Binding-site contacts:
Ligand atom CM4 contacts residue VAL168 of chain 39.A at 3.9 Å (hydrophobic).
Ligand atom N2A contacts residue PHE179 of chain 39.A at 3.3 Å.
Ligand atom N5A contacts residue PHE179 of chain 39.A at 3.2 Å.
Ligand atom C5 contacts residue LEU100 of chain 39.A at 4.0 Å (hydrophobic).
Ligand atom CM2 contacts residue ILE77 of chain 39.A at 3.9 Å (hydrophobic).
Ligand atom C6B contacts residue LEU181 of chain 39.A at 3.5 Å (hydrophobic).
Ligand atom N5A contacts residue LEU217 of chain 39.A at 3.7 Å.
Ligand atom C4 contacts residue LEU100 of chain 39.A at 3.8 Å (hydrophobic).
Ligand atom N1A contacts residue PHE179 of chain 39.A at 3.2 Å.
Ligand atom CM2 contacts residue ILE122 of chain 39.A at 3.9 Å (hydrophobic).
Ligand atom C4A contacts residue TYR144 of chain 39.A at 3.5 Å (hydrophobic).
Ligand atom C3 contacts residue LEU100 of chain 39.A at 3.7 Å (hydrophobic).
Ligand atom N2 contacts residue LEU100 of chain 39.A at 3.8 Å.
Ligand atom C5B contacts residue LEU181 of chain 39.A at 3.6 Å (hydrophobic).
Ligand atom C5B contacts residue TYR144 of chain 39.A at 3.7 Å (hydrophobic).
Ligand atom C6B contacts residue ILE98 of chain 39.A at 3.8 Å (hydrophobic).
Ligand atom CM4 contacts residue TYR142 of chain 39.A at 3.9 Å (hydrophobic).
Ligand atom N1A contacts residue LEU217 of chain 39.A at 3.4 Å.
Ligand atom C5 contacts residue MET214 of chain 39.A at 3.7 Å (hydrophobic).
Ligand atom CM6 contacts residue TYR144 of chain 39.A at 3.7 Å (hydrophobic).
Ligand atom N1A contacts residue MET124 of chain 39.A at 3.9 Å.
Ligand atom C4 contacts residue MET214 of chain 39.A at 4.0 Å (hydrophobic).
Ligand atom C1B contacts residue ILE98 of chain 39.A at 3.6 Å (hydrophobic).
Ligand atom N3A contacts residue PHE179 of chain 39.A at 3.6 Å.
Ligand atom CM4 contacts residue TYR144 of chain 39.A at 3.8 Å (hydrophobic).
Ligand atom N2A contacts residue TYR144 of chain 39.A at 4.0 Å.
Ligand atom C4A contacts residue PHE179 of chain 39.A at 3.5 Å (hydrophobic).
Ligand atom C3C contacts residue LEU181 of chain 39.A at 4.0 Å (hydrophobic).
Ligand atom CM6 contacts residue LEU181 of chain 39.A at 3.8 Å (hydrophobic).
Ligand atom N3A contacts residue TYR144 of chain 39.A at 3.2 Å.
Ligand atom C1C contacts residue MET214 of chain 39.A at 3.4 Å (hydrophobic).
Ligand atom O1B contacts residue ILE98 of chain 39.A at 3.1 Å.
Ligand atom CM4 contacts residue ALA166 of chain 39.A at 3.2 Å (hydrophobic).
Ligand atom C1B contacts residue LEU181 of chain 39.A at 3.9 Å (hydrophobic).
Ligand atom CM6 contacts residue LEU184 of chain 39.A at 3.6 Å (hydrophobic).
Ligand atom C4 contacts residue TYR190 of chain 39.A at 3.8 Å (hydrophobic).
Ligand atom N2 contacts residue MET214 of chain 39.A at 3.7 Å.
Ligand atom CM3 contacts residue TYR190 of chain 39.A at 3.8 Å (hydrophobic).
Ligand atom O1 contacts residue LEU100 of chain 39.A at 3.8 Å.
Ligand atom O1 contacts residue MET214 of chain 39.A at 3.2 Å.

This protein binds this small molecule.
Small molecule (SMILES): Cc1cc(CCCOc2c(C)cc(-n3nnc(C)n3)cc2C)on1

Sequence of chain 39.A:
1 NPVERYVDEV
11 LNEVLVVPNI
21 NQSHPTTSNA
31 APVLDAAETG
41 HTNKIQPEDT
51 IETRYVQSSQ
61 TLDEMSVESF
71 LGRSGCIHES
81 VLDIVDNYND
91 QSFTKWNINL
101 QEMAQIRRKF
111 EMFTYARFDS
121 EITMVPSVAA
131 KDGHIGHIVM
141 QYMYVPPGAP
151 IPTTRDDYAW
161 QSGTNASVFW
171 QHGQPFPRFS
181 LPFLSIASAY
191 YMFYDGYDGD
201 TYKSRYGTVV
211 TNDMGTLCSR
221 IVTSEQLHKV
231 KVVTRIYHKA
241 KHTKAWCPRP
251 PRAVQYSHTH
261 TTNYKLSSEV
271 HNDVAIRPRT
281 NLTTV